A small-molecule ligand and the protein it binds are described below.
Small molecule (SMILES): O=P(O)(O)OC[C@H]1O[C@](O)(COP(=O)(O)O)[C@@H](O)[C@@H]1O

Sequence of chain 1.B:
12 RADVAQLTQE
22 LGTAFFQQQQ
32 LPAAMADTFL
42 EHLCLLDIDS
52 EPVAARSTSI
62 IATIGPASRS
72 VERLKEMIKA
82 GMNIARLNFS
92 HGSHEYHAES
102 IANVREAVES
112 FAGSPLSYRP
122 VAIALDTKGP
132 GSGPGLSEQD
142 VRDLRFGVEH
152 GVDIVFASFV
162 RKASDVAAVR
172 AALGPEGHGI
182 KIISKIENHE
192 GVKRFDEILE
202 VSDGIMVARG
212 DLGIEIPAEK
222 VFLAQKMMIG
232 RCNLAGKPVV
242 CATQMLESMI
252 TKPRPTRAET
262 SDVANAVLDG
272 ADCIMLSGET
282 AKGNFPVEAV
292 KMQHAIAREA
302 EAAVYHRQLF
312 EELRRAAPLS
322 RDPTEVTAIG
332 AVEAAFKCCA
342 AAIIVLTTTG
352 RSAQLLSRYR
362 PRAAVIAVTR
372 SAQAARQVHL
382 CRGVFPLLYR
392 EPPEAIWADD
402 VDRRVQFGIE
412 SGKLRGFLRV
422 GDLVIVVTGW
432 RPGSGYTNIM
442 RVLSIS

Binding-site contacts:
Ligand atom C5 contacts residue GLY434 of chain 1.B at 3.4 Å.
Ligand atom O6 contacts residue THR348 of chain 1.B at 3.6 Å.
Ligand atom O4 contacts residue GLY434 of chain 1.B at 2.6 Å (h-bond).
Ligand atom C6 contacts residue SER353 of chain 1.B at 3.8 Å.
Ligand atom C4 contacts residue GLY434 of chain 1.B at 3.3 Å.
Ligand atom O2P contacts residue PRO433 of chain 1.B at 3.7 Å.
Ligand atom O3P contacts residue ARG405 of chain 1.B at 3.0 Å (salt-bridge).
Ligand atom P2 contacts residue THR348 of chain 1.B at 3.5 Å.
Ligand atom O3P contacts residue TRP398 of chain 1.B at 2.7 Å (h-bond).
Ligand atom O5P contacts residue THR348 of chain 1.B at 3.6 Å.
Ligand atom O5P contacts residue THR350 of chain 1.B at 2.7 Å (h-bond).
Ligand atom O4 contacts residue THR438 of chain 1.B at 3.5 Å (h-bond).
Ligand atom O4P contacts residue THR348 of chain 1.B at 2.6 Å (h-bond).
Ligand atom P1 contacts residue ARG405 of chain 1.B at 3.7 Å.
Ligand atom O3 contacts residue TRP398 of chain 1.B at 3.7 Å.
Ligand atom C3 contacts residue GLY434 of chain 1.B at 3.5 Å.
Ligand atom O1P contacts residue ARG405 of chain 1.B at 2.8 Å (salt-bridge).
Ligand atom O4P contacts residue SER353 of chain 1.B at 2.7 Å (h-bond).
Ligand atom O3 contacts residue GLY430 of chain 1.B at 3.2 Å.
Ligand atom P2 contacts residue THR349 of chain 1.B at 3.7 Å.
Ligand atom O3 contacts residue ARG432 of chain 1.B at 2.7 Å (salt-bridge).
Ligand atom O1 contacts residue GLY434 of chain 1.B at 3.8 Å.
Ligand atom O2 contacts residue LEU347 of chain 1.B at 3.5 Å.
Ligand atom O5P contacts residue SER435 of chain 1.B at 2.9 Å (h-bond).
Ligand atom P2 contacts residue SER353 of chain 1.B at 3.7 Å.
Ligand atom O2P contacts residue GLY434 of chain 1.B at 2.9 Å (h-bond).
Ligand atom O1P contacts residue THR349 of chain 1.B at 3.9 Å.
Ligand atom O4 contacts residue TYR437 of chain 1.B at 2.9 Å (h-bond).
Ligand atom O5 contacts residue LEU347 of chain 1.B at 3.9 Å.
Ligand atom O2 contacts residue GLY430 of chain 1.B at 3.6 Å (h-bond).
Ligand atom P2 contacts residue SER435 of chain 1.B at 3.5 Å.
Ligand atom O6 contacts residue THR349 of chain 1.B at 3.1 Å (h-bond).
Ligand atom C6 contacts residue THR438 of chain 1.B at 3.5 Å.
Ligand atom O5P contacts residue THR349 of chain 1.B at 3.4 Å (h-bond).
Ligand atom O4 contacts residue GLY436 of chain 1.B at 3.7 Å.
Ligand atom O6P contacts residue SER435 of chain 1.B at 3.1 Å (h-bond).
Ligand atom O6P contacts residue SER353 of chain 1.B at 3.6 Å.
Ligand atom C3 contacts residue ARG432 of chain 1.B at 3.3 Å.
Ligand atom O6P contacts residue GLY436 of chain 1.B at 2.8 Å (h-bond).
Ligand atom C6 contacts residue LEU347 of chain 1.B at 3.7 Å (hydrophobic).